A protein and the small-molecule ligand that binds it are described below.
Small molecule (SMILES): NC(=O)CP(=O)(O)O

Sequence of chain 1.A:
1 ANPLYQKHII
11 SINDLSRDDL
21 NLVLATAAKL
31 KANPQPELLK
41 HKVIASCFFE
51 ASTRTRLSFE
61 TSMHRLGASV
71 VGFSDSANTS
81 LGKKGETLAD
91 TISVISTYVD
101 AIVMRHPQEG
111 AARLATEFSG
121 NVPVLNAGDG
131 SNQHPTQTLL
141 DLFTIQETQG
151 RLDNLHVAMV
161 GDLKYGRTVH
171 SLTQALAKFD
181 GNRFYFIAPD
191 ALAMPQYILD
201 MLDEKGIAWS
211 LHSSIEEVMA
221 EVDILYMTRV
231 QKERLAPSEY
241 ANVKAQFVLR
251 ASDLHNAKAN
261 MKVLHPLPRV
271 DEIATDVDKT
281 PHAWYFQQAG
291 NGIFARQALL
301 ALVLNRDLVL

Sequence of chain 2.A:
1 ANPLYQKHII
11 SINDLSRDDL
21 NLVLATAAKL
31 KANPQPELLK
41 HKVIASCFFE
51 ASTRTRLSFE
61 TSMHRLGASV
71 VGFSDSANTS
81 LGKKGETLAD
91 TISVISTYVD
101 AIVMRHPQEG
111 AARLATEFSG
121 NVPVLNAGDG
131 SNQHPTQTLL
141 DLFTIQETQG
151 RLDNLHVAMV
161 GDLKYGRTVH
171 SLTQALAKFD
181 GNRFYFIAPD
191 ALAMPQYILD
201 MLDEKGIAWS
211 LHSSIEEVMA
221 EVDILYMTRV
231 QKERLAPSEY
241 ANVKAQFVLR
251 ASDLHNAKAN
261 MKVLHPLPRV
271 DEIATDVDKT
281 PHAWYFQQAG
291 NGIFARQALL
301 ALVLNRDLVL

Binding-site contacts:
Ligand atom P contacts residue LYS84 of chain 1.A at 3.7 Å.
Ligand atom C1 contacts residue HIS134 of chain 2.A at 3.9 Å.
Ligand atom C1 contacts residue LEU267 of chain 2.A at 3.5 Å (hydrophobic).
Ligand atom O1 contacts residue ASP1 of chain 2.H at 3.1 Å (salt-bridge).
Ligand atom P contacts residue ARG105 of chain 2.A at 3.5 Å.
Ligand atom O1P contacts residue ARG105 of chain 2.A at 2.8 Å (salt-bridge).
Ligand atom O2P contacts residue SER52 of chain 2.A at 3.4 Å.
Ligand atom O1P contacts residue ARG54 of chain 2.A at 4.0 Å.
Ligand atom O3P contacts residue THR53 of chain 2.A at 3.3 Å (h-bond).
Ligand atom N1 contacts residue PRO266 of chain 2.A at 2.8 Å (h-bond).
Ligand atom O2P contacts residue ARG105 of chain 2.A at 3.5 Å (salt-bridge).
Ligand atom O1 contacts residue THR55 of chain 2.A at 2.5 Å.
Ligand atom O2P contacts residue THR53 of chain 2.A at 3.6 Å (h-bond).
Ligand atom O3P contacts residue SER80 of chain 1.A at 3.2 Å (h-bond).
Ligand atom N1 contacts residue LEU267 of chain 2.A at 2.9 Å (h-bond).
Ligand atom P contacts residue SER80 of chain 1.A at 3.5 Å.
Ligand atom O2P contacts residue SER80 of chain 1.A at 2.5 Å (h-bond).
Ligand atom C1 contacts residue ASP1 of chain 2.H at 3.4 Å.
Ligand atom N1 contacts residue ASP1 of chain 2.H at 2.6 Å (salt-bridge).
Ligand atom C1P contacts residue LEU267 of chain 2.A at 3.2 Å (hydrophobic).
Ligand atom P contacts residue THR55 of chain 2.A at 3.9 Å.
Ligand atom O2P contacts residue LYS84 of chain 1.A at 2.6 Å (salt-bridge).
Ligand atom N1 contacts residue ARG54 of chain 2.A at 3.9 Å.
Ligand atom O1P contacts residue THR53 of chain 2.A at 3.6 Å (h-bond).
Ligand atom O1P contacts residue SER52 of chain 2.A at 2.7 Å (h-bond).
Ligand atom C1 contacts residue ARG105 of chain 2.A at 3.8 Å.
Ligand atom C1 contacts residue THR55 of chain 2.A at 3.4 Å.
Ligand atom C1 contacts residue ASP1 of chain 2.G at 2.9 Å.
Ligand atom O1 contacts residue ASP1 of chain 2.G at 2.8 Å (salt-bridge).
Ligand atom O2P contacts residue ALA51 of chain 2.A at 3.9 Å.
Ligand atom C1P contacts residue LYS84 of chain 1.A at 3.7 Å.
Ligand atom O3P contacts residue ARG54 of chain 2.A at 2.8 Å (salt-bridge).
Ligand atom O1 contacts residue ARG105 of chain 2.A at 2.7 Å (salt-bridge).
Ligand atom N1 contacts residue ASP1 of chain 2.G at 3.0 Å (salt-bridge).
Ligand atom P contacts residue THR53 of chain 2.A at 3.6 Å.
Ligand atom P contacts residue SER52 of chain 2.A at 3.9 Å.
Ligand atom C1P contacts residue PRO268 of chain 2.A at 3.9 Å (hydrophobic).
Ligand atom O1 contacts residue HIS134 of chain 2.A at 2.9 Å (h-bond).
Ligand atom O1P contacts residue THR55 of chain 2.A at 2.7 Å.
Ligand atom C1P contacts residue ASP1 of chain 2.G at 3.1 Å.